Sequence of chain 1.B:
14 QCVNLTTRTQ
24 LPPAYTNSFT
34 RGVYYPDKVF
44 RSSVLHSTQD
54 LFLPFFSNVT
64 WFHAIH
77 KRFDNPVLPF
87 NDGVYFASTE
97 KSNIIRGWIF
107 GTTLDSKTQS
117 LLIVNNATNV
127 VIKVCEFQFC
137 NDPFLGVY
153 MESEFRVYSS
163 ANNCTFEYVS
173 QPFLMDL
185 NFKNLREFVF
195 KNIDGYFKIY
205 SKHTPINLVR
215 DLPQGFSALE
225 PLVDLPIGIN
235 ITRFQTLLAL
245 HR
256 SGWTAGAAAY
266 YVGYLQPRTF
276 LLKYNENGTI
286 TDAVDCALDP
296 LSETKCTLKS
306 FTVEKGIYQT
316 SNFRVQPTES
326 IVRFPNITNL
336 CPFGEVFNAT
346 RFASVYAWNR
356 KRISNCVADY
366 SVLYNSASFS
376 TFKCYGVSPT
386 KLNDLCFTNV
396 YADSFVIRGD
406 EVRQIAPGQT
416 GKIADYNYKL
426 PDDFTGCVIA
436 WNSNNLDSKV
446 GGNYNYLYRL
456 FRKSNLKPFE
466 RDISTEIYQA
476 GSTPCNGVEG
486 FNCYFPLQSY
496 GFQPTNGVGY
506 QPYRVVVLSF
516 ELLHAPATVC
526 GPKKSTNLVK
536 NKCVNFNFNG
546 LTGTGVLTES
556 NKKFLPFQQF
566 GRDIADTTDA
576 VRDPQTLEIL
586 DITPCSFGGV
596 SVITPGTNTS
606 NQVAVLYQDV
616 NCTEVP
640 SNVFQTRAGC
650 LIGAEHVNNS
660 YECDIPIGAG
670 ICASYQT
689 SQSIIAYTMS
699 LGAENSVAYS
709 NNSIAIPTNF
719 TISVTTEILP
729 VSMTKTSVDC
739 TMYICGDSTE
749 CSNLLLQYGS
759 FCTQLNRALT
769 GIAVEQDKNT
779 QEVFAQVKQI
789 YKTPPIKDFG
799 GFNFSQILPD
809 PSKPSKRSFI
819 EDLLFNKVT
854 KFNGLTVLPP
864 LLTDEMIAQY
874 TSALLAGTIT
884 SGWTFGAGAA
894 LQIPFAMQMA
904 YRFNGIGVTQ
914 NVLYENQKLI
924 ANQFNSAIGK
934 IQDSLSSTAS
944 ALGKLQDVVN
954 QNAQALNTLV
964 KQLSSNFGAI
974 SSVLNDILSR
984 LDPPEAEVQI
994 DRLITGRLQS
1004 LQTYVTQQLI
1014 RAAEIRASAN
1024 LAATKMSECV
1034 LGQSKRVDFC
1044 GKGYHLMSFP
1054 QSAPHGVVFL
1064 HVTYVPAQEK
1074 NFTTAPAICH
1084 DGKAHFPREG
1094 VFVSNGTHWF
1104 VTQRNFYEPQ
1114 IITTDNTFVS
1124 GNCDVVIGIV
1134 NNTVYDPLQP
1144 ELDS

This small molecule binds to this protein.
Small molecule (SMILES): CC(=O)N[C@@H]1[C@@H](O)[C@H](O)[C@@H](CO)O[C@H]1O

Binding-site contacts:
Ligand atom C8 contacts residue ASN122 of chain 1.B at 4.5 Å.
Ligand atom C3 contacts residue ASN122 of chain 1.B at 3.9 Å.
Ligand atom C1 contacts residue ASN122 of chain 1.B at 1.5 Å.
Ligand atom O5 contacts residue ASN125 of chain 1.B at 3.6 Å (h-bond).
Ligand atom O5 contacts residue ASN122 of chain 1.B at 2.5 Å (h-bond).
Ligand atom C8 contacts residue PHE157 of chain 1.B at 3.6 Å (hydrophobic).
Ligand atom O3 contacts residue VAL127 of chain 1.B at 3.5 Å.
Ligand atom C5 contacts residue ASN122 of chain 1.B at 3.7 Å.
Ligand atom C4 contacts residue VAL127 of chain 1.B at 4.3 Å (hydrophobic).
Ligand atom O7 contacts residue ASN122 of chain 1.B at 3.5 Å (h-bond).
Ligand atom C5 contacts residue ASN125 of chain 1.B at 4.1 Å.
Ligand atom C2 contacts residue ASN122 of chain 1.B at 2.6 Å.
Ligand atom C2 contacts residue VAL127 of chain 1.B at 4.3 Å (hydrophobic).
Ligand atom C3 contacts residue VAL127 of chain 1.B at 4.3 Å (hydrophobic).
Ligand atom C4 contacts residue ASN122 of chain 1.B at 4.3 Å.
Ligand atom N2 contacts residue ASN122 of chain 1.B at 3.0 Å (h-bond).
Ligand atom C6 contacts residue ASN125 of chain 1.B at 3.4 Å.
Ligand atom O6 contacts residue ASN125 of chain 1.B at 4.0 Å.
Ligand atom C7 contacts residue ASN122 of chain 1.B at 3.4 Å.